Sequence of chain 1.A:
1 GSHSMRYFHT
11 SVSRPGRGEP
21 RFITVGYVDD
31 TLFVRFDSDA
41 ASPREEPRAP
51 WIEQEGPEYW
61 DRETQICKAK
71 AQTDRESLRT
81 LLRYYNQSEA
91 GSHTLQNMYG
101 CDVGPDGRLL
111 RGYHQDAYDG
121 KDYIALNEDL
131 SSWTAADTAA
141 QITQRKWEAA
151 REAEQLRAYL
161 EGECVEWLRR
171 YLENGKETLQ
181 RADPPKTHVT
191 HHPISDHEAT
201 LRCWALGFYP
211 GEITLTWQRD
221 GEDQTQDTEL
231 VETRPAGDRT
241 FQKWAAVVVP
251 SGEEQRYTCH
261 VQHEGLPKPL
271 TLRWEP

Binding-site contacts:
Ligand atom CA contacts residue TYR7 of chain 1.A at 3.1 Å (hydrophobic).
Ligand atom CA contacts residue TYR99 of chain 1.A at 3.4 Å (hydrophobic).
Ligand atom N contacts residue SER77 of chain 1.A at 3.2 Å (h-bond).
Ligand atom CD contacts residue GLU63 of chain 1.A at 3.3 Å.
Ligand atom NH2 contacts residue THR24 of chain 1.A at 3.0 Å (h-bond).
Ligand atom CG contacts residue GOL1 of chain 1.G at 3.4 Å.
Ligand atom O contacts residue TRP147 of chain 1.A at 3.0 Å (h-bond).
Ligand atom CZ contacts residue THR24 of chain 1.A at 3.4 Å.
Ligand atom CD contacts residue THR73 of chain 1.A at 3.4 Å.
Ligand atom ND1 contacts residue GLU76 of chain 1.A at 2.8 Å (salt-bridge).
Ligand atom CD2 contacts residue TRP147 of chain 1.A at 3.4 Å (hydrophobic).
Ligand atom N contacts residue TRP167 of chain 1.A at 3.4 Å.
Ligand atom OXT contacts residue TYR84 of chain 1.A at 2.7 Å (h-bond).
Ligand atom N contacts residue TYR7 of chain 1.A at 3.0 Å (h-bond).
Ligand atom NE contacts residue ARG62 of chain 1.A at 3.4 Å (salt-bridge).
Ligand atom C contacts residue TYR7 of chain 1.A at 3.1 Å (hydrophobic).
Ligand atom CB contacts residue TYR99 of chain 1.A at 3.4 Å (hydrophobic).
Ligand atom CA contacts residue TYR171 of chain 1.A at 3.3 Å (hydrophobic).
Ligand atom N contacts residue TYR171 of chain 1.A at 2.6 Å (h-bond).
Ligand atom NH2 contacts residue GLU45 of chain 1.A at 2.9 Å (salt-bridge).
Ligand atom NH1 contacts residue THR24 of chain 1.A at 2.9 Å (h-bond).
Ligand atom NH1 contacts residue HIS9 of chain 1.A at 3.3 Å (h-bond).
Ligand atom O contacts residue ARG62 of chain 1.A at 3.2 Å (salt-bridge).
Ligand atom OXT contacts residue LYS146 of chain 1.A at 3.2 Å.
Ligand atom N contacts residue GLU152 of chain 1.A at 3.4 Å (salt-bridge).
Ligand atom N contacts residue GOL1 of chain 1.G at 2.8 Å (h-bond).
Ligand atom NE contacts residue GLU45 of chain 1.A at 2.8 Å (salt-bridge).
Ligand atom O contacts residue TYR159 of chain 1.A at 2.7 Å (h-bond).
Ligand atom N contacts residue GLU63 of chain 1.A at 2.9 Å (salt-bridge).
Ligand atom O contacts residue LYS146 of chain 1.A at 3.0 Å (salt-bridge).
Ligand atom O contacts residue TRP147 of chain 1.A at 3.4 Å.
Ligand atom NH2 contacts residue ILE66 of chain 1.A at 3.4 Å.
Ligand atom O contacts residue GLN155 of chain 1.A at 3.1 Å (h-bond).
Ligand atom CZ contacts residue GLU45 of chain 1.A at 3.2 Å.
Ligand atom OXT contacts residue THR143 of chain 1.A at 2.6 Å (h-bond).
Ligand atom CG contacts residue GLU63 of chain 1.A at 3.4 Å.
Ligand atom NE contacts residue GLU163 of chain 1.A at 2.9 Å (salt-bridge).
Ligand atom NH2 contacts residue GLU163 of chain 1.A at 3.0 Å (salt-bridge).
Ligand atom NE contacts residue GLU63 of chain 1.A at 3.2 Å (salt-bridge).
Ligand atom N contacts residue TYR99 of chain 1.A at 3.0 Å (h-bond).

A protein and the small-molecule ligand that binds it are described below.
Small molecule (SMILES): CC(C)C[C@H](NC(=O)[C@H](Cc1cnc[nH]1)NC(=O)[C@H](CC1=CN=C2C=CC=CC12)NC(=O)[C@H](CCCN=C(N)N)NC(=O)[C@H](CCCN=C(N)N)NC(=O)[C@H](CC1=c2ccccc2=NC1)NC(=O)[C@H](CCCCN)NC(=O)[C@H](CCCN=C(N)N)NC(=O)[C@@H](N)CCCN=C(N)N)C(=O)O